Sequence of chain 2.A:
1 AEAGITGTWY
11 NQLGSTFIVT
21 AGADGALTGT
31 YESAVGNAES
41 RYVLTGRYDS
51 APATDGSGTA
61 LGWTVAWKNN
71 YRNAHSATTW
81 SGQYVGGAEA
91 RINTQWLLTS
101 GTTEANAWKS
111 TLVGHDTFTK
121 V

Sequence of chain 4.A:
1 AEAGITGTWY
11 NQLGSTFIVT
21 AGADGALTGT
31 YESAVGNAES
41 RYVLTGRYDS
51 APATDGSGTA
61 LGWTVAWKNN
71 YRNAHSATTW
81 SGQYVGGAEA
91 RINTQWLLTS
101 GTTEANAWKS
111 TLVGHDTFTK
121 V

Binding-site contacts:
Ligand atom CZ contacts residue TRP108 of chain 2.A at 3.4 Å (hydrophobic).
Ligand atom CE1 contacts residue TRP108 of chain 2.A at 3.4 Å (hydrophobic).
Ligand atom O contacts residue SER15 of chain 4.A at 3.5 Å (h-bond).
Ligand atom C contacts residue SER33 of chain 4.A at 3.2 Å.
Ligand atom CD contacts residue TRP80 of chain 4.A at 3.9 Å (hydrophobic).
Ligand atom CG contacts residue TYR42 of chain 4.A at 3.8 Å (hydrophobic).
Ligand atom CE2 contacts residue TRP108 of chain 2.A at 2.8 Å (hydrophobic).
Ligand atom CB contacts residue TRP108 of chain 2.A at 3.8 Å (hydrophobic).
Ligand atom CA contacts residue TRP67 of chain 4.A at 3.5 Å (hydrophobic).
Ligand atom CD2 contacts residue SER76 of chain 4.A at 3.6 Å.
Ligand atom OE1 contacts residue TRP67 of chain 4.A at 3.5 Å.
Ligand atom N contacts residue ALA34 of chain 4.A at 2.7 Å (h-bond).
Ligand atom OE1 contacts residue THR78 of chain 4.A at 2.7 Å (h-bond).
Ligand atom NE2 contacts residue SER76 of chain 4.A at 2.9 Å (h-bond).
Ligand atom CB contacts residue TYR42 of chain 4.A at 3.3 Å (hydrophobic).
Ligand atom NE2 contacts residue TRP80 of chain 4.A at 3.8 Å.
Ligand atom CD contacts residue ARG72 of chain 4.A at 3.8 Å.
Ligand atom O contacts residue TYR31 of chain 4.A at 3.8 Å.
Ligand atom NE2 contacts residue THR78 of chain 4.A at 3.7 Å.
Ligand atom CG contacts residue TRP67 of chain 4.A at 3.9 Å (hydrophobic).
Ligand atom O contacts residue SER33 of chain 4.A at 3.3 Å.
Ligand atom NE2 contacts residue TRP67 of chain 4.A at 3.5 Å.
Ligand atom NE2 contacts residue TRP96 of chain 4.A at 3.5 Å.
Ligand atom N contacts residue TRP67 of chain 4.A at 3.8 Å.
Ligand atom CD1 contacts residue TRP108 of chain 2.A at 3.9 Å (hydrophobic).
Ligand atom N contacts residue SER33 of chain 4.A at 3.2 Å.
Ligand atom CG contacts residue TRP67 of chain 4.A at 3.8 Å (hydrophobic).
Ligand atom NE2 contacts residue LEU98 of chain 4.A at 3.8 Å.
Ligand atom CG contacts residue ALA74 of chain 4.A at 3.7 Å (hydrophobic).
Ligand atom CD contacts residue THR78 of chain 4.A at 3.8 Å.
Ligand atom CB contacts residue TRP67 of chain 4.A at 3.6 Å (hydrophobic).
Ligand atom OE1 contacts residue LEU98 of chain 4.A at 3.7 Å.
Ligand atom CB contacts residue TRP67 of chain 4.A at 3.8 Å (hydrophobic).
Ligand atom CE1 contacts residue TRP67 of chain 4.A at 3.4 Å (hydrophobic).
Ligand atom N contacts residue VAL35 of chain 4.A at 3.8 Å.
Ligand atom O contacts residue ALA34 of chain 4.A at 3.3 Å (h-bond).
Ligand atom C contacts residue SER33 of chain 4.A at 3.7 Å.
Ligand atom C contacts residue ALA34 of chain 4.A at 3.9 Å (hydrophobic).
Ligand atom O contacts residue SER33 of chain 4.A at 2.8 Å (h-bond).
Ligand atom CD2 contacts residue TRP108 of chain 2.A at 3.3 Å (hydrophobic).

A protein and the small-molecule ligand that binds it are described below.
Small molecule (SMILES): CC(=O)N[C@H]1CSSC[C@@H](C(N)=O)NC(=O)[C@H](Cc2ccccc2)NC(=O)[C@H](CCC(N)=O)NC(=O)[C@@H]2CCCN2C(=O)[C@H](Cc2c[nH]cn2)NC1=O